Binding-site contacts:
Ligand atom O7 contacts residue ASN281 of chain 1.A at 3.7 Å.
Ligand atom C1 contacts residue ASN281 of chain 1.A at 1.5 Å.
Ligand atom N2 contacts residue ASN281 of chain 1.A at 3.2 Å (h-bond).
Ligand atom C7 contacts residue ASP279 of chain 1.A at 4.4 Å.
Ligand atom C8 contacts residue ASP279 of chain 1.A at 3.2 Å.
Ligand atom N2 contacts residue LYS48 of chain 1.A at 3.9 Å.
Ligand atom C2 contacts residue ASN281 of chain 1.A at 2.6 Å.
Ligand atom C7 contacts residue ASN281 of chain 1.A at 3.6 Å.
Ligand atom C1 contacts residue GLY51 of chain 1.A at 4.2 Å.
Ligand atom O5 contacts residue GLY51 of chain 1.A at 4.4 Å.
Ligand atom O5 contacts residue ASN281 of chain 1.A at 2.4 Å (h-bond).
Ligand atom C3 contacts residue ASN281 of chain 1.A at 3.9 Å.
Ligand atom C8 contacts residue CYS280 of chain 1.A at 4.3 Å (hydrophobic).
Ligand atom C4 contacts residue ASN281 of chain 1.A at 4.3 Å.
Ligand atom C5 contacts residue ASN281 of chain 1.A at 3.7 Å.

Sequence of chain 1.A:
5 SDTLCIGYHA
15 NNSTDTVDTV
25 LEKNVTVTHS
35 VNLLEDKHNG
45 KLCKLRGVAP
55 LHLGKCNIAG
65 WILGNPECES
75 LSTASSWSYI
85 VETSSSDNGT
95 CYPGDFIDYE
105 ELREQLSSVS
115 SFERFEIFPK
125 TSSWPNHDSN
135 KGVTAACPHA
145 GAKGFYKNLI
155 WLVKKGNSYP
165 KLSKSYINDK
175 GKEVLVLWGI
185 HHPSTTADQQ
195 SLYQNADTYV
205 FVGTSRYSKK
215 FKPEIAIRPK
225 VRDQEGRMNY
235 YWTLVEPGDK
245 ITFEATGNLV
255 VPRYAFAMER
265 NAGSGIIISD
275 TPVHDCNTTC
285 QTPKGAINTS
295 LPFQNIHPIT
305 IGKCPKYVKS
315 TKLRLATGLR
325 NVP

A small-molecule ligand and the protein it binds are described below.
Small molecule (SMILES): CC(=O)N[C@@H]1[C@@H](O)[C@H](O)[C@@H](CO)O[C@H]1O